Sequence of chain 1.C:
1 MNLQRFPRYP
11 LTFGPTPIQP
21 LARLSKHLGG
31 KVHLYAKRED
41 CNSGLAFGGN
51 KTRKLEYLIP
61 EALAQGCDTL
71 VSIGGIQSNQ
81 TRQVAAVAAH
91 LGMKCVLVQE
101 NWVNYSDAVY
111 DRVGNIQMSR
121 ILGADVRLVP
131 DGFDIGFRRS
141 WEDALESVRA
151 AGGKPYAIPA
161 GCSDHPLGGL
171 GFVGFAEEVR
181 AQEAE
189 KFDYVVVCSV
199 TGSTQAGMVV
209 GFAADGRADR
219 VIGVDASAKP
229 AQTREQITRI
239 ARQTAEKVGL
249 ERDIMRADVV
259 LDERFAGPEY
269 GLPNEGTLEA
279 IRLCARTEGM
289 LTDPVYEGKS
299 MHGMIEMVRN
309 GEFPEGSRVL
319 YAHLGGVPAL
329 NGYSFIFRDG

Binding-site contacts:
Ligand atom O contacts residue PLP1 of chain 1.I at 3.2 Å (h-bond).
Ligand atom O3 contacts residue PLP1 of chain 1.I at 3.6 Å.
Ligand atom C contacts residue ASN79 of chain 1.C at 3.2 Å.
Ligand atom C4 contacts residue TYR268 of chain 1.C at 4.2 Å (hydrophobic).
Ligand atom O contacts residue SER78 of chain 1.C at 3.8 Å.
Ligand atom O contacts residue TYR294 of chain 1.C at 4.2 Å.
Ligand atom OXT contacts residue TYR294 of chain 1.C at 2.3 Å (h-bond).
Ligand atom C3 contacts residue SER78 of chain 1.C at 2.7 Å.
Ligand atom OXT contacts residue TYR268 of chain 1.C at 4.0 Å.
Ligand atom C4 contacts residue GLY75 of chain 1.C at 3.6 Å.
Ligand atom C contacts residue LYS51 of chain 1.C at 4.4 Å.
Ligand atom C2 contacts residue LYS51 of chain 1.C at 4.3 Å.
Ligand atom O3 contacts residue GLY161 of chain 1.C at 3.7 Å.
Ligand atom C3 contacts residue ILE73 of chain 1.C at 4.4 Å (hydrophobic).
Ligand atom C contacts residue PLP1 of chain 1.I at 3.9 Å.
Ligand atom O3 contacts residue LYS51 of chain 1.C at 3.6 Å.
Ligand atom C2 contacts residue SER78 of chain 1.C at 3.5 Å.
Ligand atom C2 contacts residue PLP1 of chain 1.I at 4.2 Å.
Ligand atom C3 contacts residue GLN80 of chain 1.C at 3.9 Å.
Ligand atom O contacts residue LYS51 of chain 1.C at 3.7 Å.
Ligand atom O contacts residue ASN79 of chain 1.C at 2.9 Å (h-bond).
Ligand atom C4 contacts residue GLY74 of chain 1.C at 3.8 Å.
Ligand atom C4 contacts residue TYR294 of chain 1.C at 4.0 Å (hydrophobic).
Ligand atom OXT contacts residue PLP1 of chain 1.I at 4.2 Å.
Ligand atom C3 contacts residue GLY74 of chain 1.C at 3.9 Å.
Ligand atom O3 contacts residue THR199 of chain 1.C at 4.2 Å.
Ligand atom C contacts residue TYR294 of chain 1.C at 3.2 Å (hydrophobic).
Ligand atom C4 contacts residue SER78 of chain 1.C at 3.7 Å.
Ligand atom C4 contacts residue TRP102 of chain 1.C at 3.9 Å (hydrophobic).
Ligand atom O3 contacts residue GLN80 of chain 1.C at 3.9 Å.
Ligand atom C2 contacts residue TYR294 of chain 1.C at 3.7 Å (hydrophobic).
Ligand atom C contacts residue SER78 of chain 1.C at 3.5 Å.
Ligand atom C2 contacts residue GLN80 of chain 1.C at 3.6 Å.
Ligand atom C2 contacts residue ASN79 of chain 1.C at 4.3 Å.
Ligand atom C contacts residue GLN80 of chain 1.C at 3.5 Å.
Ligand atom O contacts residue GLN80 of chain 1.C at 2.6 Å (h-bond).
Ligand atom OXT contacts residue SER78 of chain 1.C at 3.5 Å.
Ligand atom O3 contacts residue TYR294 of chain 1.C at 4.0 Å.
Ligand atom OXT contacts residue ASN79 of chain 1.C at 3.2 Å (h-bond).
Ligand atom OXT contacts residue GLN80 of chain 1.C at 4.4 Å.

A small-molecule ligand and the protein it binds are described below.
Small molecule (SMILES): CCC(=O)C(=O)O